Sequence of chain 1.C:
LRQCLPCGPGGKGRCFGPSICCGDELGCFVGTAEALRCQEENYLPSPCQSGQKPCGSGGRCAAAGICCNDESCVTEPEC

This protein binds this small molecule.
Small molecule (SMILES): N[C@@H](Cc1ccccc1)C(=O)O

Binding-site contacts:
Ligand atom N contacts residue TYR1 of chain 1.J at 3.7 Å.
Ligand atom CB contacts residue GLU47 of chain 1.C at 3.9 Å.
Ligand atom CA contacts residue SER52 of chain 1.C at 4.0 Å.
Ligand atom N contacts residue LEU50 of chain 1.C at 2.6 Å (h-bond).
Ligand atom C contacts residue CYS54 of chain 1.C at 4.0 Å (hydrophobic).
Ligand atom C contacts residue GLU47 of chain 1.C at 3.7 Å.
Ligand atom CE1 contacts residue PRO51 of chain 1.C at 3.3 Å (hydrophobic).
Ligand atom CD2 contacts residue TYR1 of chain 1.J at 3.6 Å (hydrophobic).
Ligand atom CG contacts residue TYR1 of chain 1.J at 3.7 Å (hydrophobic).
Ligand atom CZ contacts residue SER52 of chain 1.C at 4.3 Å.
Ligand atom O contacts residue TYR1 of chain 1.J at 2.2 Å (h-bond).
Ligand atom C contacts residue SER52 of chain 1.C at 4.3 Å.
Ligand atom CZ contacts residue PRO53 of chain 1.C at 3.6 Å (hydrophobic).
Ligand atom CA contacts residue GLU47 of chain 1.C at 3.0 Å.
Ligand atom CE2 contacts residue TYR1 of chain 1.J at 4.3 Å (hydrophobic).
Ligand atom N contacts residue GLU47 of chain 1.C at 2.8 Å (salt-bridge).
Ligand atom CD2 contacts residue PRO53 of chain 1.C at 4.4 Å (hydrophobic).
Ligand atom N contacts residue ARG8 of chain 1.C at 4.0 Å.
Ligand atom CE2 contacts residue PRO53 of chain 1.C at 3.9 Å (hydrophobic).
Ligand atom CE1 contacts residue SER52 of chain 1.C at 3.5 Å.
Ligand atom CE1 contacts residue PRO53 of chain 1.C at 3.4 Å (hydrophobic).
Ligand atom CA contacts residue TYR1 of chain 1.J at 2.4 Å (hydrophobic).
Ligand atom O contacts residue PRO53 of chain 1.C at 3.5 Å.
Ligand atom CE1 contacts residue LEU50 of chain 1.C at 4.2 Å (hydrophobic).
Ligand atom CB contacts residue LEU50 of chain 1.C at 3.7 Å (hydrophobic).
Ligand atom CG contacts residue LEU50 of chain 1.C at 3.9 Å (hydrophobic).
Ligand atom CA contacts residue ASN48 of chain 1.C at 4.3 Å.
Ligand atom CD1 contacts residue LEU50 of chain 1.C at 3.2 Å (hydrophobic).
Ligand atom N contacts residue SER52 of chain 1.C at 2.8 Å (h-bond).
Ligand atom O contacts residue CYS54 of chain 1.C at 3.0 Å (h-bond).
Ligand atom CB contacts residue TYR1 of chain 1.J at 3.1 Å (hydrophobic).
Ligand atom CA contacts residue LEU50 of chain 1.C at 3.7 Å (hydrophobic).
Ligand atom C contacts residue TYR1 of chain 1.J at 1.3 Å (hydrophobic).
Ligand atom CD1 contacts residue PRO53 of chain 1.C at 3.9 Å (hydrophobic).
Ligand atom CD1 contacts residue PRO51 of chain 1.C at 3.8 Å (hydrophobic).
Ligand atom CD1 contacts residue SER52 of chain 1.C at 3.5 Å.
Ligand atom O contacts residue SER52 of chain 1.C at 3.6 Å.
Ligand atom CB contacts residue ASN48 of chain 1.C at 4.1 Å.
Ligand atom CG contacts residue SER52 of chain 1.C at 4.2 Å.
Ligand atom O contacts residue GLU47 of chain 1.C at 3.4 Å (salt-bridge).